Binding-site contacts:
Ligand atom C2 contacts residue ASN241 of chain 1.I at 2.4 Å.
Ligand atom N2 contacts residue ASN241 of chain 1.I at 2.7 Å (h-bond).
Ligand atom C8 contacts residue ASN241 of chain 1.I at 4.3 Å.
Ligand atom C5 contacts residue ASN241 of chain 1.I at 3.7 Å.
Ligand atom C8 contacts residue ASN182 of chain 1.I at 4.3 Å.
Ligand atom C1 contacts residue ARG178 of chain 1.I at 4.0 Å.
Ligand atom C6 contacts residue ARG178 of chain 1.I at 4.2 Å.
Ligand atom O5 contacts residue ASN241 of chain 1.I at 2.5 Å (h-bond).
Ligand atom O5 contacts residue ARG178 of chain 1.I at 3.1 Å (salt-bridge).
Ligand atom C5 contacts residue ARG178 of chain 1.I at 4.2 Å.
Ligand atom O7 contacts residue ASN241 of chain 1.I at 3.3 Å (h-bond).
Ligand atom C1 contacts residue ASN241 of chain 1.I at 1.4 Å.
Ligand atom C3 contacts residue ASN241 of chain 1.I at 3.6 Å.
Ligand atom C7 contacts residue ASN241 of chain 1.I at 3.3 Å.
Ligand atom C4 contacts residue ASN241 of chain 1.I at 4.1 Å.

Sequence of chain 1.I:
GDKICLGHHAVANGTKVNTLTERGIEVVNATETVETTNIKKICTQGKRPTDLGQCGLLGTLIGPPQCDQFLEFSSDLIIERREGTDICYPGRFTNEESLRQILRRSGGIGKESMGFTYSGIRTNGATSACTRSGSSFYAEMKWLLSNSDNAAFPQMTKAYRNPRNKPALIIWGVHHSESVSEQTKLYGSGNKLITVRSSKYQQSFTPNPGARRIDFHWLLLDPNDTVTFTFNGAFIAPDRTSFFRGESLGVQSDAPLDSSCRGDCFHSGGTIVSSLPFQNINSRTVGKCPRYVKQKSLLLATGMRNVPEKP

The small molecule below binds the protein below.
Small molecule (SMILES): CC(=O)N[C@@H]1[C@@H](O)[C@H](O)[C@@H](CO)O[C@H]1O